The small molecule below binds the protein below.
Small molecule (SMILES): CC(=O)N[C@@H]1[C@@H](O)[C@H](O)[C@@H](CO)O[C@H]1O

Sequence of chain 1.F:
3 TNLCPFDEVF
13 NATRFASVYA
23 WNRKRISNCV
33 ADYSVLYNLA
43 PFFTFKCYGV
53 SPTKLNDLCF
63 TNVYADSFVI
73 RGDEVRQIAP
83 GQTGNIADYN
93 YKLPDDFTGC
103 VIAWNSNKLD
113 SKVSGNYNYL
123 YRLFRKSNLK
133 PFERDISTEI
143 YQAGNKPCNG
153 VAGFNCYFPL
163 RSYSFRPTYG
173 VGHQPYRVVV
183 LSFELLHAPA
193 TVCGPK

Binding-site contacts:
Ligand atom N2 contacts residue LEU41 of chain 1.F at 4.2 Å.
Ligand atom O5 contacts residue ASN13 of chain 1.F at 2.3 Å (h-bond).
Ligand atom C4 contacts residue ASN13 of chain 1.F at 4.2 Å.
Ligand atom N2 contacts residue PHE12 of chain 1.F at 4.2 Å.
Ligand atom C7 contacts residue ASN13 of chain 1.F at 4.1 Å.
Ligand atom C3 contacts residue LEU41 of chain 1.F at 3.5 Å (hydrophobic).
Ligand atom C7 contacts residue ASP9 of chain 1.F at 3.9 Å.
Ligand atom C5 contacts residue ASN13 of chain 1.F at 3.6 Å.
Ligand atom C3 contacts residue ASN13 of chain 1.F at 3.8 Å.
Ligand atom O3 contacts residue LEU41 of chain 1.F at 4.5 Å.
Ligand atom C8 contacts residue PHE8 of chain 1.F at 4.2 Å (hydrophobic).
Ligand atom O7 contacts residue ASP9 of chain 1.F at 3.5 Å (salt-bridge).
Ligand atom C2 contacts residue LEU41 of chain 1.F at 4.2 Å (hydrophobic).
Ligand atom N2 contacts residue ASP9 of chain 1.F at 3.5 Å (salt-bridge).
Ligand atom O5 contacts residue LEU41 of chain 1.F at 4.5 Å.
Ligand atom O7 contacts residue VAL37 of chain 1.F at 3.8 Å.
Ligand atom O4 contacts residue LEU41 of chain 1.F at 3.8 Å.
Ligand atom C1 contacts residue ASN13 of chain 1.F at 1.4 Å.
Ligand atom C8 contacts residue VAL37 of chain 1.F at 3.5 Å (hydrophobic).
Ligand atom O7 contacts residue PHE8 of chain 1.F at 3.3 Å (h-bond).
Ligand atom C5 contacts residue LEU41 of chain 1.F at 3.9 Å (hydrophobic).
Ligand atom O5 contacts residue ASP9 of chain 1.F at 4.1 Å.
Ligand atom C4 contacts residue LEU41 of chain 1.F at 3.9 Å (hydrophobic).
Ligand atom C2 contacts residue ASN13 of chain 1.F at 2.4 Å.
Ligand atom C3 contacts residue ASP9 of chain 1.F at 4.4 Å.
Ligand atom C7 contacts residue VAL37 of chain 1.F at 4.3 Å (hydrophobic).
Ligand atom C8 contacts residue LEU38 of chain 1.F at 4.2 Å (hydrophobic).
Ligand atom C7 contacts residue PHE12 of chain 1.F at 4.0 Å (hydrophobic).
Ligand atom O3 contacts residue VAL37 of chain 1.F at 3.8 Å.
Ligand atom C2 contacts residue ASP9 of chain 1.F at 3.1 Å.
Ligand atom C1 contacts residue LEU41 of chain 1.F at 4.1 Å (hydrophobic).
Ligand atom N2 contacts residue ASN13 of chain 1.F at 2.9 Å (h-bond).
Ligand atom C3 contacts residue VAL37 of chain 1.F at 4.4 Å (hydrophobic).
Ligand atom C8 contacts residue PHE12 of chain 1.F at 3.9 Å (hydrophobic).
Ligand atom C7 contacts residue PHE8 of chain 1.F at 3.8 Å (hydrophobic).
Ligand atom C1 contacts residue ASP9 of chain 1.F at 3.5 Å.